Sequence of chain 17.E:
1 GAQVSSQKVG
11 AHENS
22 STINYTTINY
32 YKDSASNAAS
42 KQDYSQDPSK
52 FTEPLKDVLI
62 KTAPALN

Binding-site contacts:
Ligand atom C contacts residue VAL4 of chain 17.E at 4.5 Å (hydrophobic).
Ligand atom C contacts residue ALA2 of chain 17.E at 4.2 Å (hydrophobic).
Ligand atom CA contacts residue ALA2 of chain 17.E at 3.8 Å (hydrophobic).
Ligand atom CA contacts residue ALA2 of chain 17.E at 3.4 Å (hydrophobic).
Ligand atom C contacts residue VAL4 of chain 17.E at 3.5 Å (hydrophobic).
Ligand atom CD contacts residue VAL4 of chain 17.E at 3.8 Å (hydrophobic).
Ligand atom N contacts residue VAL4 of chain 17.E at 3.0 Å (h-bond).
Ligand atom CB contacts residue VAL4 of chain 17.E at 4.0 Å (hydrophobic).
Ligand atom CG1 contacts residue GLN3 of chain 17.E at 3.0 Å.
Ligand atom N contacts residue VAL4 of chain 17.E at 4.1 Å.
Ligand atom CG2 contacts residue SER5 of chain 17.E at 3.2 Å.
Ligand atom CB contacts residue GLN3 of chain 17.E at 4.1 Å.
Ligand atom CB contacts residue ALA2 of chain 17.E at 4.0 Å (hydrophobic).
Ligand atom N contacts residue ALA2 of chain 17.E at 2.8 Å (h-bond).
Ligand atom O contacts residue VAL4 of chain 17.E at 4.4 Å.
Ligand atom CA contacts residue VAL4 of chain 17.E at 3.5 Å (hydrophobic).
Ligand atom CG2 contacts residue GLN3 of chain 17.E at 3.9 Å.
Ligand atom CB contacts residue ALA2 of chain 17.E at 3.5 Å (hydrophobic).
Ligand atom CB contacts residue VAL4 of chain 17.E at 4.2 Å (hydrophobic).
Ligand atom C contacts residue GLN3 of chain 17.E at 3.8 Å.
Ligand atom CB contacts residue GLN3 of chain 17.E at 3.6 Å.
Ligand atom CA contacts residue VAL4 of chain 17.E at 4.0 Å (hydrophobic).
Ligand atom OG contacts residue GLN3 of chain 17.E at 3.3 Å (h-bond).
Ligand atom CG2 contacts residue ALA2 of chain 17.E at 4.3 Å (hydrophobic).
Ligand atom OE1 contacts residue VAL4 of chain 17.E at 3.3 Å (h-bond).
Ligand atom CG2 contacts residue VAL4 of chain 17.E at 3.4 Å (hydrophobic).
Ligand atom N contacts residue GLN3 of chain 17.E at 4.5 Å.
Ligand atom OE2 contacts residue VAL4 of chain 17.E at 3.6 Å.
Ligand atom CA contacts residue GLN3 of chain 17.E at 4.3 Å.
Ligand atom C contacts residue ALA2 of chain 17.E at 3.6 Å (hydrophobic).
Ligand atom N contacts residue ALA2 of chain 17.E at 4.3 Å.
Ligand atom O contacts residue GLN3 of chain 17.E at 3.0 Å (h-bond).
Ligand atom C contacts residue VAL4 of chain 17.E at 4.4 Å (hydrophobic).
Ligand atom O contacts residue VAL4 of chain 17.E at 4.2 Å.

This protein binds this small molecule.
Small molecule (SMILES): CC[C@H](C)[C@H](N)C(=O)N[C@@H](CO)C(=O)N[C@@H](CCC(=O)O)C(=O)N[C@H](C=O)C(C)C